Sequence of chain 1.P:
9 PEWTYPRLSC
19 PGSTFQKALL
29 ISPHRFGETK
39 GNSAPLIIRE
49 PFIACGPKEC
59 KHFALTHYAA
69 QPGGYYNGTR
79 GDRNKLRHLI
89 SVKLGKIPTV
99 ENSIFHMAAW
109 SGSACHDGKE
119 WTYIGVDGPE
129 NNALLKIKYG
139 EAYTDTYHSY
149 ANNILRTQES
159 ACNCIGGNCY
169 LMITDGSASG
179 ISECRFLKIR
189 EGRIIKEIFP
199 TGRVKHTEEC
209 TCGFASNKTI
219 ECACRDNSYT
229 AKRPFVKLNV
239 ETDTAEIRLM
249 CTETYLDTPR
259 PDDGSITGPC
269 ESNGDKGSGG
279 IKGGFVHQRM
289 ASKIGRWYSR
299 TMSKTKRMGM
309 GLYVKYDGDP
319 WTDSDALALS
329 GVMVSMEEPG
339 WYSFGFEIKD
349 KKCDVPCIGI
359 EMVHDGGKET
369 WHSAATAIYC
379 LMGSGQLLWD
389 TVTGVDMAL

Binding-site contacts:
Ligand atom C2 contacts residue ASN215 of chain 1.P at 2.5 Å.
Ligand atom C8 contacts residue ARG15 of chain 1.P at 3.7 Å.
Ligand atom C4 contacts residue ASN215 of chain 1.P at 4.3 Å.
Ligand atom C8 contacts residue ARG287 of chain 1.P at 4.5 Å.
Ligand atom O7 contacts residue ASN215 of chain 1.P at 3.7 Å.
Ligand atom C5 contacts residue ASN215 of chain 1.P at 3.7 Å.
Ligand atom N2 contacts residue ASN215 of chain 1.P at 2.9 Å (h-bond).
Ligand atom C1 contacts residue PRO14 of chain 1.P at 4.0 Å (hydrophobic).
Ligand atom C3 contacts residue ASN215 of chain 1.P at 3.9 Å.
Ligand atom C7 contacts residue LEU16 of chain 1.P at 4.5 Å (hydrophobic).
Ligand atom N2 contacts residue PRO14 of chain 1.P at 2.8 Å (h-bond).
Ligand atom N2 contacts residue ARG15 of chain 1.P at 4.2 Å.
Ligand atom O5 contacts residue TYR13 of chain 1.P at 4.3 Å.
Ligand atom C1 contacts residue TYR13 of chain 1.P at 4.3 Å (hydrophobic).
Ligand atom O7 contacts residue LEU16 of chain 1.P at 4.4 Å.
Ligand atom C8 contacts residue PRO14 of chain 1.P at 3.2 Å (hydrophobic).
Ligand atom C2 contacts residue PRO14 of chain 1.P at 3.8 Å (hydrophobic).
Ligand atom C7 contacts residue PRO14 of chain 1.P at 3.5 Å (hydrophobic).
Ligand atom O5 contacts residue ASN215 of chain 1.P at 2.4 Å (h-bond).
Ligand atom C1 contacts residue ASN215 of chain 1.P at 1.4 Å.
Ligand atom C7 contacts residue ASN215 of chain 1.P at 3.5 Å.
Ligand atom O6 contacts residue TYR13 of chain 1.P at 3.9 Å.
Ligand atom C5 contacts residue TYR13 of chain 1.P at 4.3 Å (hydrophobic).
Ligand atom C3 contacts residue PRO14 of chain 1.P at 4.1 Å (hydrophobic).
Ligand atom C8 contacts residue LEU16 of chain 1.P at 4.0 Å (hydrophobic).

This protein binds this small molecule.
Small molecule (SMILES): CC(=O)N[C@@H]1[C@@H](O)[C@H](O)[C@@H](CO)O[C@H]1O